Sequence of chain 1.D:
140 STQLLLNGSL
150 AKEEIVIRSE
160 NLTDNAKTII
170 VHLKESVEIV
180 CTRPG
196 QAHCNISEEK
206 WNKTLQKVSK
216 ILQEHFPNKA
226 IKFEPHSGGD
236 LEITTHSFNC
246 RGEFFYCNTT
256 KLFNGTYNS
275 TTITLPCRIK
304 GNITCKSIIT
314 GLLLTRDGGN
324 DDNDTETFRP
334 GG

A small-molecule ligand and the protein it binds are described below.
Small molecule (SMILES): CC(=O)N[C@@H]1[C@@H](O)[C@H](O)[C@@H](CO)O[C@H]1O

Binding-site contacts:
Ligand atom C8 contacts residue ASN263 of chain 1.D at 3.2 Å.
Ligand atom C2 contacts residue ASN207 of chain 1.D at 2.6 Å.
Ligand atom C7 contacts residue GLN211 of chain 1.D at 3.7 Å.
Ligand atom C8 contacts residue THR261 of chain 1.D at 4.0 Å.
Ligand atom N2 contacts residue GLN211 of chain 1.D at 4.1 Å.
Ligand atom O7 contacts residue GLN211 of chain 1.D at 3.0 Å (h-bond).
Ligand atom C5 contacts residue ASN207 of chain 1.D at 3.6 Å.
Ligand atom O7 contacts residue TYR262 of chain 1.D at 3.4 Å.
Ligand atom C1 contacts residue TYR262 of chain 1.D at 4.5 Å (hydrophobic).
Ligand atom O7 contacts residue ASN207 of chain 1.D at 3.0 Å (h-bond).
Ligand atom C6 contacts residue GLU203 of chain 1.D at 3.2 Å.
Ligand atom O5 contacts residue GLU203 of chain 1.D at 4.2 Å.
Ligand atom C5 contacts residue GLU203 of chain 1.D at 3.9 Å.
Ligand atom C1 contacts residue ASN207 of chain 1.D at 1.4 Å.
Ligand atom O7 contacts residue ASN263 of chain 1.D at 3.3 Å (h-bond).
Ligand atom C7 contacts residue ASN263 of chain 1.D at 3.5 Å.
Ligand atom O5 contacts residue ASN207 of chain 1.D at 2.4 Å (h-bond).
Ligand atom O6 contacts residue GLU203 of chain 1.D at 3.5 Å (salt-bridge).
Ligand atom C4 contacts residue ASN207 of chain 1.D at 4.3 Å.
Ligand atom C7 contacts residue TYR262 of chain 1.D at 4.2 Å (hydrophobic).
Ligand atom C8 contacts residue TYR262 of chain 1.D at 3.9 Å (hydrophobic).
Ligand atom C7 contacts residue ASN207 of chain 1.D at 3.3 Å.
Ligand atom C6 contacts residue NAG1 of chain 1.S at 4.3 Å.
Ligand atom N2 contacts residue ASN207 of chain 1.D at 2.9 Å (h-bond).
Ligand atom N2 contacts residue ASN263 of chain 1.D at 4.5 Å.
Ligand atom C4 contacts residue NAG1 of chain 1.S at 4.3 Å.
Ligand atom C3 contacts residue ASN207 of chain 1.D at 3.9 Å.